Sequence of chain 1.A:
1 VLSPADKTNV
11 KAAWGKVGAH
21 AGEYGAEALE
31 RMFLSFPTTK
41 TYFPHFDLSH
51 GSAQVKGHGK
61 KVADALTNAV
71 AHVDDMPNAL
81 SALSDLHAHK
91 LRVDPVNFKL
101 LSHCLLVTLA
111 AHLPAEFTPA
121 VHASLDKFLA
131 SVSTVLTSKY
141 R

A protein and the small-molecule ligand that binds it are described below.
Small molecule (SMILES): COC(=O)c1cccnc1COc1cccc(O)c1C

Binding-site contacts:
Ligand atom C20 contacts residue MET76 of chain 1.A at 3.5 Å (hydrophobic).
Ligand atom C7 contacts residue V2D1 of chain 1.L at 3.8 Å.
Ligand atom N16 contacts residue V2D1 of chain 1.L at 3.6 Å.
Ligand atom C1 contacts residue LEU2 of chain 1.A at 4.0 Å (hydrophobic).
Ligand atom C14 contacts residue PRO77 of chain 1.A at 4.0 Å (hydrophobic).
Ligand atom C3 contacts residue VAL1 of chain 1.A at 3.1 Å (hydrophobic).
Ligand atom C3 contacts residue SER131 of chain 1.A at 3.3 Å.
Ligand atom C11 contacts residue PRO77 of chain 1.A at 3.7 Å (hydrophobic).
Ligand atom C2 contacts residue VAL1 of chain 1.A at 2.6 Å (hydrophobic).
Ligand atom C4 contacts residue THR134 of chain 1.A at 3.8 Å.
Ligand atom C5 contacts residue THR134 of chain 1.A at 3.5 Å.
Ligand atom C5 contacts residue V2D1 of chain 1.L at 3.8 Å.
Ligand atom O9 contacts residue V2D1 of chain 1.L at 3.4 Å (h-bond).
Ligand atom C12 contacts residue V2D1 of chain 1.L at 3.7 Å.
Ligand atom C17 contacts residue VAL73 of chain 1.A at 3.7 Å (hydrophobic).
Ligand atom C1 contacts residue SER131 of chain 1.A at 3.9 Å.
Ligand atom O8 contacts residue VAL1 of chain 1.A at 2.7 Å (h-bond).
Ligand atom C14 contacts residue ASP74 of chain 1.A at 3.4 Å.
Ligand atom C15 contacts residue V2D1 of chain 1.L at 3.7 Å.
Ligand atom O19 contacts residue VAL73 of chain 1.A at 3.7 Å.
Ligand atom O19 contacts residue MET76 of chain 1.A at 3.5 Å.
Ligand atom O8 contacts residue THR134 of chain 1.C at 3.5 Å.
Ligand atom C13 contacts residue ASP74 of chain 1.A at 3.3 Å.
Ligand atom C4 contacts residue SER131 of chain 1.A at 3.8 Å.
Ligand atom C11 contacts residue V2D1 of chain 1.L at 3.5 Å.
Ligand atom C3 contacts residue V2D1 of chain 1.L at 3.8 Å.
Ligand atom C10 contacts residue V2D1 of chain 1.L at 3.6 Å.
Ligand atom C7 contacts residue VAL1 of chain 1.A at 3.8 Å (hydrophobic).
Ligand atom N16 contacts residue PRO77 of chain 1.A at 3.5 Å.
Ligand atom C15 contacts residue PRO77 of chain 1.A at 3.8 Å (hydrophobic).
Ligand atom C12 contacts residue PRO77 of chain 1.A at 3.9 Å (hydrophobic).
Ligand atom C20 contacts residue SER131 of chain 1.A at 3.8 Å.
Ligand atom C6 contacts residue V2D1 of chain 1.L at 3.7 Å.
Ligand atom O18 contacts residue VAL73 of chain 1.A at 3.9 Å.
Ligand atom C13 contacts residue V2D1 of chain 1.L at 4.0 Å.
Ligand atom C2 contacts residue V2D1 of chain 1.L at 3.8 Å.
Ligand atom C1 contacts residue VAL1 of chain 1.A at 1.4 Å (hydrophobic).
Ligand atom C2 contacts residue SER131 of chain 1.A at 3.7 Å.
Ligand atom C4 contacts residue V2D1 of chain 1.L at 3.6 Å.
Ligand atom O8 contacts residue SER131 of chain 1.A at 3.1 Å (h-bond).

Sequence of chain 1.C:
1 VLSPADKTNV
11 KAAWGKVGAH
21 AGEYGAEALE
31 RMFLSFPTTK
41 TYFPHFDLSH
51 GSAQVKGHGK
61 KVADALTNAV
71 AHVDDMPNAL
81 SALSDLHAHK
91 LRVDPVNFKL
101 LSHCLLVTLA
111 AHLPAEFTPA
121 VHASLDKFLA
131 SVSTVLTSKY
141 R